Binding-site contacts:
Ligand atom O5 contacts residue ASN75 of chain 1.B at 2.4 Å (h-bond).
Ligand atom O7 contacts residue ASN75 of chain 1.B at 3.0 Å (h-bond).
Ligand atom C7 contacts residue ASN75 of chain 1.B at 3.2 Å.
Ligand atom C4 contacts residue ASN75 of chain 1.B at 4.3 Å.
Ligand atom C5 contacts residue ASN75 of chain 1.B at 3.7 Å.
Ligand atom C3 contacts residue ASN75 of chain 1.B at 3.8 Å.
Ligand atom O7 contacts residue HIS42 of chain 1.B at 3.2 Å.
Ligand atom C2 contacts residue ASN75 of chain 1.B at 2.5 Å.
Ligand atom C1 contacts residue ASN75 of chain 1.B at 1.4 Å.
Ligand atom C8 contacts residue HIS42 of chain 1.B at 4.0 Å.
Ligand atom C8 contacts residue ASN75 of chain 1.B at 4.4 Å.
Ligand atom N2 contacts residue ASN75 of chain 1.B at 3.0 Å (h-bond).
Ligand atom C7 contacts residue HIS42 of chain 1.B at 4.1 Å.

Sequence of chain 1.B:
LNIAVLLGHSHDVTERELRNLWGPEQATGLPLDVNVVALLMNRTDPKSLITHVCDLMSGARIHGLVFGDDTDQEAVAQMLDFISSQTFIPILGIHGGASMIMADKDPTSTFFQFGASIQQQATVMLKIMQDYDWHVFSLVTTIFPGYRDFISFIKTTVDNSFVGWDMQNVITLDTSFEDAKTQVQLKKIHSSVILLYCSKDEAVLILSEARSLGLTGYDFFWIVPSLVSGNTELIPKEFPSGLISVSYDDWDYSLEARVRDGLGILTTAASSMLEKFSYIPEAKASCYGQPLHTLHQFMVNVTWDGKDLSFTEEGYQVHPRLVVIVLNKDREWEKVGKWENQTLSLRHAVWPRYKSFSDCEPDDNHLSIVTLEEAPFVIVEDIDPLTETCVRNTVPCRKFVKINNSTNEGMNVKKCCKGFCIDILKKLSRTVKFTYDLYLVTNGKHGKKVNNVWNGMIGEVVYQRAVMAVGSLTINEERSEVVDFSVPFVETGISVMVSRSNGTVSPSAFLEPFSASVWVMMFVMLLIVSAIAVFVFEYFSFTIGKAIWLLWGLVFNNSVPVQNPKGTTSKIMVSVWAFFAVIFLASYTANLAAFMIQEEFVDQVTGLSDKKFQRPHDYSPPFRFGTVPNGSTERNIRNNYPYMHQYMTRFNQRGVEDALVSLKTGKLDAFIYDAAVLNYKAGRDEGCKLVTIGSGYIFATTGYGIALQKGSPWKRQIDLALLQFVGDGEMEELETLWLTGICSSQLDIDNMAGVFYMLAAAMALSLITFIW

This small molecule binds to this protein.
Small molecule (SMILES): CC(=O)N[C@@H]1[C@@H](O)[C@H](O)[C@@H](CO)O[C@H]1O